This small molecule binds to this protein.
Small molecule (SMILES): COc1ccc(C[C@H](NC(=O)[C@@H](C)NC(=O)CN2CCOCC2)C(=O)N[C@@H](Cc2ccccc2)[C@@H](O)[C@H](C)CO)cc1

Binding-site contacts:
Ligand atom C9 contacts residue LYS33 of chain 1.H at 3.8 Å.
Ligand atom N28 contacts residue ASP125 of chain 1.I at 2.9 Å (salt-bridge).
Ligand atom O39 contacts residue THR48 of chain 1.H at 3.7 Å.
Ligand atom C11 contacts residue THR1 of chain 1.H at 2.5 Å.
Ligand atom C1 contacts residue GLY45 of chain 1.H at 3.5 Å.
Ligand atom O13 contacts residue THR1 of chain 1.H at 2.9 Å (h-bond).
Ligand atom C3 contacts residue ALA49 of chain 1.H at 3.6 Å (hydrophobic).
Ligand atom C2 contacts residue THR52 of chain 1.H at 3.6 Å.
Ligand atom C7 contacts residue GLY45 of chain 1.H at 3.7 Å.
Ligand atom C4 contacts residue CYS31 of chain 1.H at 3.2 Å (hydrophobic).
Ligand atom C38 contacts residue THR21 of chain 1.H at 3.5 Å.
Ligand atom C7 contacts residue THR1 of chain 1.H at 2.6 Å.
Ligand atom C9 contacts residue THR1 of chain 1.H at 1.4 Å.
Ligand atom C23 contacts residue GLY47 of chain 1.H at 3.8 Å.
Ligand atom C24 contacts residue GLY47 of chain 1.H at 3.5 Å.
Ligand atom O49 contacts residue SER20 of chain 1.H at 3.3 Å.
Ligand atom O21 contacts residue THR1 of chain 1.H at 2.4 Å (h-bond).
Ligand atom C3 contacts residue CYS31 of chain 1.H at 3.4 Å (hydrophobic).
Ligand atom C11 contacts residue ARG19 of chain 1.H at 3.1 Å.
Ligand atom C10 contacts residue GLY168 of chain 1.H at 3.5 Å.
Ligand atom C6 contacts residue THR1 of chain 1.H at 3.7 Å.
Ligand atom N22 contacts residue GLY47 of chain 1.H at 3.1 Å (h-bond).
Ligand atom N22 contacts residue THR1 of chain 1.H at 3.6 Å.
Ligand atom C27 contacts residue ASP125 of chain 1.I at 3.7 Å.
Ligand atom C8 contacts residue THR1 of chain 1.H at 2.3 Å.
Ligand atom O21 contacts residue GLY47 of chain 1.H at 3.2 Å (h-bond).
Ligand atom C4 contacts residue ALA49 of chain 1.H at 3.5 Å (hydrophobic).
Ligand atom C5 contacts residue ALA49 of chain 1.H at 3.8 Å (hydrophobic).
Ligand atom C11 contacts residue GLY168 of chain 1.H at 3.0 Å.
Ligand atom C10 contacts residue THR1 of chain 1.H at 1.5 Å.
Ligand atom C42 contacts residue GLY47 of chain 1.H at 3.5 Å.
Ligand atom N25 contacts residue THR21 of chain 1.H at 3.5 Å (h-bond).
Ligand atom C12 contacts residue THR1 of chain 1.H at 2.5 Å.
Ligand atom C40 contacts residue THR21 of chain 1.H at 3.6 Å.
Ligand atom C26 contacts residue ALA49 of chain 1.H at 3.8 Å (hydrophobic).
Ligand atom O21 contacts residue ALA46 of chain 1.H at 3.6 Å.
Ligand atom C11 contacts residue LYS33 of chain 1.H at 3.6 Å.
Ligand atom O39 contacts residue ALA49 of chain 1.H at 3.2 Å (h-bond).
Ligand atom O49 contacts residue THR21 of chain 1.H at 3.1 Å (h-bond).
Ligand atom C30 contacts residue ASP125 of chain 1.I at 3.8 Å.

Sequence of chain 1.H:
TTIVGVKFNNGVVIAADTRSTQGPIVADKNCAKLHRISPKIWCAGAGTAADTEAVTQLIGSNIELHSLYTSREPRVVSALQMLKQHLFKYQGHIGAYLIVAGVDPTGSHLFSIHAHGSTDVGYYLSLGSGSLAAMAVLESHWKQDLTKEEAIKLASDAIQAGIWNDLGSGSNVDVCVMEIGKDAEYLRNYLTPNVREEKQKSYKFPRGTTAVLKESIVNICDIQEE

Sequence of chain 1.I:
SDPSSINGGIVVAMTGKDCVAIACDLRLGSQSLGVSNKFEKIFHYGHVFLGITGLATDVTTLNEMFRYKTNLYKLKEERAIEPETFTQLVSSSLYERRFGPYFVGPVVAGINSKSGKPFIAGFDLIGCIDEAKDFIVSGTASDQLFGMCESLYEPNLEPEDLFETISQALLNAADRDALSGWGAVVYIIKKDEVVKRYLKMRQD